This small molecule binds to this protein.
Small molecule (SMILES): CCc1cnn2c(NCc3ccc[n+](O)c3)cc(N3CCCC[C@H]3CCO)nc12

Sequence of chain 1.B:
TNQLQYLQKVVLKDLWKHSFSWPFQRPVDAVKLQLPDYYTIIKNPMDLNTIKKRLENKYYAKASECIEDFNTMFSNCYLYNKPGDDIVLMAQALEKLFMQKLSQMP

Binding-site contacts:
Ligand atom C16 contacts residue PHE32 of chain 1.B at 3.7 Å (hydrophobic).
Ligand atom C07 contacts residue PRO31 of chain 1.B at 3.8 Å (hydrophobic).
Ligand atom N05 contacts residue LEU41 of chain 1.B at 3.4 Å.
Ligand atom C16 contacts residue PRO31 of chain 1.B at 3.4 Å (hydrophobic).
Ligand atom C09 contacts residue PRO31 of chain 1.B at 3.9 Å (hydrophobic).
Ligand atom C01 contacts residue TRP30 of chain 1.B at 3.4 Å (hydrophobic).
Ligand atom C11 contacts residue LEU41 of chain 1.B at 3.3 Å (hydrophobic).
Ligand atom C10 contacts residue LEU41 of chain 1.B at 3.5 Å (hydrophobic).
Ligand atom C03 contacts residue PRO31 of chain 1.B at 4.0 Å (hydrophobic).
Ligand atom C10 contacts residue PRO31 of chain 1.B at 3.9 Å (hydrophobic).
Ligand atom C14 contacts residue VAL36 of chain 1.B at 3.8 Å (hydrophobic).
Ligand atom C16 contacts residue ILE95 of chain 1.B at 3.8 Å (hydrophobic).
Ligand atom N12 contacts residue LEU41 of chain 1.B at 3.6 Å.
Ligand atom C17 contacts residue ILE95 of chain 1.B at 3.9 Å (hydrophobic).
Ligand atom N06 contacts residue LEU41 of chain 1.B at 3.6 Å.
Ligand atom C01 contacts residue PRO31 of chain 1.B at 4.0 Å (hydrophobic).
Ligand atom C07 contacts residue LEU41 of chain 1.B at 4.2 Å (hydrophobic).
Ligand atom C13 contacts residue LEU43 of chain 1.B at 3.6 Å (hydrophobic).
Ligand atom C25 contacts residue MET98 of chain 1.B at 4.0 Å (hydrophobic).
Ligand atom O20 contacts residue ASN89 of chain 1.B at 3.2 Å (h-bond).
Ligand atom C23 contacts residue ILE95 of chain 1.B at 3.7 Å (hydrophobic).
Ligand atom C24 contacts residue ASP94 of chain 1.B at 3.5 Å.
Ligand atom C23 contacts residue ASP94 of chain 1.B at 3.9 Å.
Ligand atom N18 contacts residue VAL36 of chain 1.B at 4.2 Å.
Ligand atom C17 contacts residue PHE32 of chain 1.B at 3.5 Å (hydrophobic).
Ligand atom C19 contacts residue LEU43 of chain 1.B at 4.0 Å (hydrophobic).
Ligand atom C19 contacts residue VAL36 of chain 1.B at 4.0 Å (hydrophobic).
Ligand atom N18 contacts residue ILE95 of chain 1.B at 3.9 Å.
Ligand atom O20 contacts residue TYR46 of chain 1.B at 4.2 Å.
Ligand atom N06 contacts residue PRO31 of chain 1.B at 3.9 Å.
Ligand atom C24 contacts residue MET98 of chain 1.B at 4.2 Å (hydrophobic).
Ligand atom N08 contacts residue PRO31 of chain 1.B at 3.8 Å.
Ligand atom N05 contacts residue PRO31 of chain 1.B at 4.1 Å.
Ligand atom C09 contacts residue LEU41 of chain 1.B at 4.0 Å (hydrophobic).
Ligand atom O20 contacts residue CYS85 of chain 1.B at 3.8 Å.
Ligand atom C16 contacts residue VAL36 of chain 1.B at 4.1 Å (hydrophobic).
Ligand atom C15 contacts residue VAL36 of chain 1.B at 3.9 Å (hydrophobic).
Ligand atom C15 contacts residue ILE95 of chain 1.B at 3.9 Å (hydrophobic).
Ligand atom C11 contacts residue PRO31 of chain 1.B at 4.0 Å (hydrophobic).
Ligand atom C15 contacts residue PRO31 of chain 1.B at 3.2 Å (hydrophobic).